Sequence of chain 1.J:
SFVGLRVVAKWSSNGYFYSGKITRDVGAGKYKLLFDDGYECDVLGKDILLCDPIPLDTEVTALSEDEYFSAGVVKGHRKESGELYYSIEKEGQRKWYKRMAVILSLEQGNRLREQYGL

Sequence of chain 1.I:
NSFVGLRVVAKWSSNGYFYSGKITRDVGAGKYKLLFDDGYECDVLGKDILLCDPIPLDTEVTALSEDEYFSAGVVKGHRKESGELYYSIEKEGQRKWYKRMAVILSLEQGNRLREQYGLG

The small molecule below binds the protein below.
Small molecule (SMILES): CC(C)c1cccc(C(=O)NCCCNC(C)(C)C)c1

Binding-site contacts:
Ligand atom C3 contacts residue ASP41 of chain 1.I at 3.9 Å.
Ligand atom C16 contacts residue TRP15 of chain 1.I at 3.0 Å (hydrophobic).
Ligand atom C10 contacts residue ASP41 of chain 1.I at 4.0 Å.
Ligand atom C13 contacts residue ASP41 of chain 1.J at 3.6 Å.
Ligand atom C1 contacts residue MET104 of chain 1.J at 3.7 Å (hydrophobic).
Ligand atom C12 contacts residue ASP41 of chain 1.I at 4.0 Å.
Ligand atom C10 contacts residue ASP41 of chain 1.J at 4.0 Å.
Ligand atom N1 contacts residue ASP41 of chain 1.J at 3.8 Å.
Ligand atom C11 contacts residue ASP41 of chain 1.J at 4.0 Å.
Ligand atom C4 contacts residue ASP41 of chain 1.J at 3.9 Å.
Ligand atom C14 contacts residue ASP41 of chain 1.I at 3.4 Å.
Ligand atom C16 contacts residue TYR22 of chain 1.I at 3.8 Å (hydrophobic).
Ligand atom O1 contacts residue TYR22 of chain 1.J at 3.2 Å.
Ligand atom N1 contacts residue ASP41 of chain 1.I at 3.2 Å (salt-bridge).
Ligand atom O1 contacts residue SER23 of chain 1.J at 3.6 Å.
Ligand atom C9 contacts residue ASP41 of chain 1.I at 3.6 Å.
Ligand atom C5 contacts residue ASP41 of chain 1.I at 3.3 Å.
Ligand atom C15 contacts residue TYR22 of chain 1.I at 4.0 Å (hydrophobic).
Ligand atom N2 contacts residue ASP41 of chain 1.J at 3.1 Å (salt-bridge).
Ligand atom C11 contacts residue TYR22 of chain 1.J at 4.0 Å (hydrophobic).
Ligand atom C8 contacts residue TYR22 of chain 1.I at 4.0 Å (hydrophobic).
Ligand atom C5 contacts residue ASP41 of chain 1.J at 3.5 Å.
Ligand atom C16 contacts residue ASP41 of chain 1.J at 3.1 Å.
Ligand atom C4 contacts residue ASP41 of chain 1.I at 3.7 Å.
Ligand atom C2 contacts residue MET104 of chain 1.J at 3.4 Å (hydrophobic).
Ligand atom C6 contacts residue ASP41 of chain 1.I at 3.8 Å.
Ligand atom C6 contacts residue ASP41 of chain 1.J at 4.0 Å.
Ligand atom N1 contacts residue TYR22 of chain 1.J at 3.8 Å.
Ligand atom C13 contacts residue ASP41 of chain 1.I at 3.9 Å.
Ligand atom N2 contacts residue ASP41 of chain 1.I at 2.8 Å (salt-bridge).
Ligand atom C15 contacts residue ASP41 of chain 1.J at 3.5 Å.
Ligand atom C14 contacts residue ASP41 of chain 1.J at 3.4 Å.
Ligand atom C15 contacts residue ASP41 of chain 1.I at 3.2 Å.
Ligand atom C17 contacts residue TYR43 of chain 1.I at 3.3 Å (hydrophobic).
Ligand atom C11 contacts residue PHE39 of chain 1.J at 3.5 Å (hydrophobic).
Ligand atom C10 contacts residue TYR22 of chain 1.J at 3.8 Å (hydrophobic).
Ligand atom C3 contacts residue MET104 of chain 1.I at 3.6 Å (hydrophobic).
Ligand atom C17 contacts residue ASP41 of chain 1.I at 3.7 Å.
Ligand atom O1 contacts residue PHE39 of chain 1.J at 3.7 Å.
Ligand atom C8 contacts residue MET104 of chain 1.I at 3.0 Å (hydrophobic).